Sequence of chain 1.C:
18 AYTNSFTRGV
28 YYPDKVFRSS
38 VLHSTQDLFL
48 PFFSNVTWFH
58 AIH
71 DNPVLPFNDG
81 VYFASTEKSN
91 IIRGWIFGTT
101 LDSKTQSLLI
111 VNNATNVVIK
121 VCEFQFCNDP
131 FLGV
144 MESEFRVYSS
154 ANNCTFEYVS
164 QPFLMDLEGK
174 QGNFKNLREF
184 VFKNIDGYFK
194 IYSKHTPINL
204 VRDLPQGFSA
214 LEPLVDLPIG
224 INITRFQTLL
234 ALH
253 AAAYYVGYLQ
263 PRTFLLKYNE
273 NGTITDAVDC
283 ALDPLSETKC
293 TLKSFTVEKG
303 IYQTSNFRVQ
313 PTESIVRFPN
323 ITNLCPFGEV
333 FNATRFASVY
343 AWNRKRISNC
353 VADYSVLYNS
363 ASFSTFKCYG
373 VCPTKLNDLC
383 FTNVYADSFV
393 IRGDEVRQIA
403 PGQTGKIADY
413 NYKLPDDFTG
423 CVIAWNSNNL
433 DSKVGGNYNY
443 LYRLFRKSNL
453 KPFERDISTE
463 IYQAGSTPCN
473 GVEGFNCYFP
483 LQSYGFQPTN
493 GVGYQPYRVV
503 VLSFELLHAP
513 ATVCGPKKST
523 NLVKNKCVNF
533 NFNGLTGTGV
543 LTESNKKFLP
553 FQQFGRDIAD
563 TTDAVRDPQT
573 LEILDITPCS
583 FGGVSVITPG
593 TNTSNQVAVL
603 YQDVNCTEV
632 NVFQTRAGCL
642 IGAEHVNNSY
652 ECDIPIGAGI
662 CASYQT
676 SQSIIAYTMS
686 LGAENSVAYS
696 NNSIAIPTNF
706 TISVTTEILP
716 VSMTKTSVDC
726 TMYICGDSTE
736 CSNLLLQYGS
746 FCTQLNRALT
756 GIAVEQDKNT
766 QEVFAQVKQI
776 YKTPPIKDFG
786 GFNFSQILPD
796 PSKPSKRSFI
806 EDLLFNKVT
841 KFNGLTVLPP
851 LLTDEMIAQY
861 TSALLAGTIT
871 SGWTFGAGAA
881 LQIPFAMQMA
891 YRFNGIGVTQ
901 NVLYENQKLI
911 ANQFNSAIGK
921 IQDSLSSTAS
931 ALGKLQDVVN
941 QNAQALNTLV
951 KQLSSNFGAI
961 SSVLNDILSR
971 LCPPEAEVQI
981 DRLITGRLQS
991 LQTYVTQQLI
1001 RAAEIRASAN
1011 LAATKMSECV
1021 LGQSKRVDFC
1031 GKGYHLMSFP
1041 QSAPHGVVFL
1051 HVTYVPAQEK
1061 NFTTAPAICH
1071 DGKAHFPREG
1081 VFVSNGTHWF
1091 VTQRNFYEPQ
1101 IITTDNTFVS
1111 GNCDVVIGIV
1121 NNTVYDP

Sequence of chain 1.A:
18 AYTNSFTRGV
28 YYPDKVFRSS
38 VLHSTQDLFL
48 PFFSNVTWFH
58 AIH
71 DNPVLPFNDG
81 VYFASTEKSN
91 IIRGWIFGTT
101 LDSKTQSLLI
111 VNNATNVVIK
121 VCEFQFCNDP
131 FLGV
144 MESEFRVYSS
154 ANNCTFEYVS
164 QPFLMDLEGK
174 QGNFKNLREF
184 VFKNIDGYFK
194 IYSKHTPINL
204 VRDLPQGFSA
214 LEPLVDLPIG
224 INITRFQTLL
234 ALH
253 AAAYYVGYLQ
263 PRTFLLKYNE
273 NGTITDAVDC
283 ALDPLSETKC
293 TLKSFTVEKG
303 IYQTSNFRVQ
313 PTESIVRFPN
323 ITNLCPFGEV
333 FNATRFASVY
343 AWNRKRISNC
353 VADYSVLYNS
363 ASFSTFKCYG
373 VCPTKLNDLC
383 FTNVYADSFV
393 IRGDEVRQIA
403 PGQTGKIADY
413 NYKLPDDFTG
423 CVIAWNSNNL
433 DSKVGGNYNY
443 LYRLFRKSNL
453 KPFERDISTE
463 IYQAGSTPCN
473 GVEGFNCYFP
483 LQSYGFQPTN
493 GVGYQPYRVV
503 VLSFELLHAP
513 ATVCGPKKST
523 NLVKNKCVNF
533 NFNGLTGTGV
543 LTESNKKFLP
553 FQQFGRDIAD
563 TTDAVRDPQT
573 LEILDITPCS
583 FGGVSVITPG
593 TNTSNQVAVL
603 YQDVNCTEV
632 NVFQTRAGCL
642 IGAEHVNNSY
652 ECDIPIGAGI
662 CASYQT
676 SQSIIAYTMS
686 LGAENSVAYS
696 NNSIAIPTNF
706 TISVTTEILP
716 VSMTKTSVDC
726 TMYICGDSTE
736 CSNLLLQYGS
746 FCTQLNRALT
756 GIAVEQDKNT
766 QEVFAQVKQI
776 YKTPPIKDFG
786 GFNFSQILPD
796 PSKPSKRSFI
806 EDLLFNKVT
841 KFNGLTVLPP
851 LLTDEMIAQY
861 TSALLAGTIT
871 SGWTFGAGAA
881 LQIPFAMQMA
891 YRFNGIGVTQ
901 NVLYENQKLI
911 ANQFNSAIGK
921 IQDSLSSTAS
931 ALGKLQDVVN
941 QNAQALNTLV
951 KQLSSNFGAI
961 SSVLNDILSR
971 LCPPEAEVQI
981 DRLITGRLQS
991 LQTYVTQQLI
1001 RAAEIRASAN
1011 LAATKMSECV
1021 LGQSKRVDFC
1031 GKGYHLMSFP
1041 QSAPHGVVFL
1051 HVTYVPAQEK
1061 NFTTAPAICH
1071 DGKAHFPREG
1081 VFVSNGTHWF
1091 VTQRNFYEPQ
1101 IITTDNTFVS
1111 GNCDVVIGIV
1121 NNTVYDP

A small-molecule ligand and the protein it binds are described below.
Small molecule (SMILES): CC(=O)N[C@@H]1[C@@H](O)[C@H](O)[C@@H](CO)O[C@H]1O

Binding-site contacts:
Ligand atom C6 contacts residue LYS549 of chain 1.C at 4.2 Å.
Ligand atom O7 contacts residue ASN273 of chain 1.A at 3.7 Å.
Ligand atom C8 contacts residue ASN271 of chain 1.A at 3.1 Å.
Ligand atom O7 contacts residue ASN271 of chain 1.A at 4.2 Å.
Ligand atom C5 contacts residue ASN273 of chain 1.A at 3.7 Å.
Ligand atom C2 contacts residue ASN273 of chain 1.A at 2.4 Å.
Ligand atom C7 contacts residue ASN271 of chain 1.A at 4.0 Å.
Ligand atom C7 contacts residue GLU272 of chain 1.A at 4.4 Å.
Ligand atom N2 contacts residue GLU272 of chain 1.A at 3.6 Å (salt-bridge).
Ligand atom C3 contacts residue ASN273 of chain 1.A at 3.8 Å.
Ligand atom C3 contacts residue GLU272 of chain 1.A at 4.4 Å.
Ligand atom C7 contacts residue ASN273 of chain 1.A at 3.5 Å.
Ligand atom C8 contacts residue GLU272 of chain 1.A at 4.2 Å.
Ligand atom O5 contacts residue ASN273 of chain 1.A at 2.4 Å (h-bond).
Ligand atom C4 contacts residue ASN273 of chain 1.A at 4.2 Å.
Ligand atom O6 contacts residue LYS549 of chain 1.C at 4.2 Å.
Ligand atom C1 contacts residue ASN273 of chain 1.A at 1.4 Å.
Ligand atom O5 contacts residue LYS549 of chain 1.C at 3.8 Å.
Ligand atom N2 contacts residue ASN273 of chain 1.A at 2.9 Å (h-bond).
Ligand atom C2 contacts residue GLU272 of chain 1.A at 4.4 Å.